Sequence of chain 1.A:
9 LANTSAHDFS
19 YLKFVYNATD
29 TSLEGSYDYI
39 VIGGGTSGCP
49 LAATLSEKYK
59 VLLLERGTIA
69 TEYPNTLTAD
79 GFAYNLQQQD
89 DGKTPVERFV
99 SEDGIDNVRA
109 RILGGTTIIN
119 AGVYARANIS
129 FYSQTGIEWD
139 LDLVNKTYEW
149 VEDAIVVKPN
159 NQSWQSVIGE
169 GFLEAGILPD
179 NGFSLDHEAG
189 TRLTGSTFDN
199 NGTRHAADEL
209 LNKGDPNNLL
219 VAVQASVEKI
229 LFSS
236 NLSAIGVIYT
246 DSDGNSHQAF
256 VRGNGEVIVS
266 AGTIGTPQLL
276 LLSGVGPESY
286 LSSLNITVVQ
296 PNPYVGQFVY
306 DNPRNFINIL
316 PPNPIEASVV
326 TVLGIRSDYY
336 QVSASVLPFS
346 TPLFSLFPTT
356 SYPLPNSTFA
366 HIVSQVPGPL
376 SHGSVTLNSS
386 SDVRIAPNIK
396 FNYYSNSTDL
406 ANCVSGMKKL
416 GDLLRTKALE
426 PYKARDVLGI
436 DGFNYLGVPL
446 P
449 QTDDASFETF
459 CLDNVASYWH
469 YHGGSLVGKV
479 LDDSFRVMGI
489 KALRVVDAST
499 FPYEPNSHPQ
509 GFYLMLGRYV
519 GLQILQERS

Binding-site contacts:
Ligand atom O7 contacts residue SER332 of chain 1.A at 3.9 Å.
Ligand atom C8 contacts residue ARG331 of chain 1.A at 4.3 Å.
Ligand atom N2 contacts residue ASN126 of chain 1.A at 3.0 Å (h-bond).
Ligand atom C3 contacts residue ASN126 of chain 1.A at 3.8 Å.
Ligand atom O7 contacts residue ASN126 of chain 1.A at 3.7 Å.
Ligand atom C4 contacts residue ASN126 of chain 1.A at 4.2 Å.
Ligand atom C6 contacts residue GLN132 of chain 1.A at 4.0 Å.
Ligand atom O7 contacts residue TYR335 of chain 1.A at 3.8 Å.
Ligand atom O7 contacts residue HIS185 of chain 1.A at 2.9 Å (h-bond).
Ligand atom C8 contacts residue GLU186 of chain 1.A at 4.2 Å.
Ligand atom N2 contacts residue SER332 of chain 1.A at 3.7 Å.
Ligand atom C6 contacts residue SER128 of chain 1.A at 3.5 Å.
Ligand atom C2 contacts residue SER332 of chain 1.A at 4.2 Å.
Ligand atom C5 contacts residue SER128 of chain 1.A at 3.5 Å.
Ligand atom C8 contacts residue SER332 of chain 1.A at 4.1 Å.
Ligand atom C8 contacts residue HIS185 of chain 1.A at 3.8 Å.
Ligand atom C5 contacts residue ASN126 of chain 1.A at 3.6 Å.
Ligand atom O7 contacts residue ARG331 of chain 1.A at 4.1 Å.
Ligand atom C8 contacts residue ALA187 of chain 1.A at 3.7 Å (hydrophobic).
Ligand atom O6 contacts residue GLN132 of chain 1.A at 3.0 Å (h-bond).
Ligand atom C7 contacts residue SER332 of chain 1.A at 3.7 Å.
Ligand atom C6 contacts residue SER332 of chain 1.A at 4.2 Å.
Ligand atom N2 contacts residue HIS185 of chain 1.A at 4.5 Å.
Ligand atom O5 contacts residue SER128 of chain 1.A at 3.6 Å.
Ligand atom C3 contacts residue SER332 of chain 1.A at 3.8 Å.
Ligand atom C7 contacts residue HIS185 of chain 1.A at 3.5 Å.
Ligand atom C2 contacts residue ASN126 of chain 1.A at 2.5 Å.
Ligand atom O3 contacts residue SER332 of chain 1.A at 2.6 Å (h-bond).
Ligand atom C7 contacts residue ASN126 of chain 1.A at 3.6 Å.
Ligand atom O5 contacts residue ASN126 of chain 1.A at 2.3 Å (h-bond).
Ligand atom O6 contacts residue SER332 of chain 1.A at 4.0 Å.
Ligand atom C8 contacts residue ILE330 of chain 1.A at 3.7 Å (hydrophobic).
Ligand atom C1 contacts residue SER128 of chain 1.A at 4.2 Å.
Ligand atom C1 contacts residue ASN126 of chain 1.A at 1.4 Å.

A protein and the small-molecule ligand that binds it are described below.
Small molecule (SMILES): CC(=O)N[C@H]1[C@H](O[C@H]2[C@H](O)[C@@H](NC(C)=O)CO[C@@H]2CO)O[C@H](CO)[C@@H](O)[C@@H]1O